Binding-site contacts:
Ligand atom C8 contacts residue ARG56 of chain 1.KA at 3.7 Å.
Ligand atom C3 contacts residue THR50 of chain 1.KA at 4.3 Å.
Ligand atom O6 contacts residue THR50 of chain 1.KA at 2.8 Å (h-bond).
Ligand atom C7 contacts residue TYR59 of chain 1.KA at 4.2 Å (hydrophobic).
Ligand atom O5 contacts residue ASN48 of chain 1.KA at 2.4 Å (h-bond).
Ligand atom C2 contacts residue ASN48 of chain 1.KA at 2.5 Å.
Ligand atom C7 contacts residue SER54 of chain 1.KA at 4.3 Å.
Ligand atom C8 contacts residue THR57 of chain 1.KA at 3.9 Å.
Ligand atom C1 contacts residue THR50 of chain 1.KA at 3.7 Å.
Ligand atom C8 contacts residue TYR59 of chain 1.KA at 3.2 Å (hydrophobic).
Ligand atom C8 contacts residue TYR139 of chain 1.KA at 3.7 Å (hydrophobic).
Ligand atom O4 contacts residue THR50 of chain 1.KA at 4.4 Å.
Ligand atom C7 contacts residue THR57 of chain 1.KA at 3.9 Å.
Ligand atom O7 contacts residue ASN48 of chain 1.KA at 3.3 Å (h-bond).
Ligand atom N2 contacts residue TYR59 of chain 1.KA at 4.2 Å.
Ligand atom C5 contacts residue ASN48 of chain 1.KA at 3.6 Å.
Ligand atom C3 contacts residue THR57 of chain 1.KA at 4.3 Å.
Ligand atom C8 contacts residue THR50 of chain 1.KA at 4.5 Å.
Ligand atom O6 contacts residue ALA51 of chain 1.KA at 4.2 Å.
Ligand atom C7 contacts residue TYR139 of chain 1.KA at 3.7 Å (hydrophobic).
Ligand atom C8 contacts residue PRO113 of chain 1.KA at 4.3 Å (hydrophobic).
Ligand atom C4 contacts residue ASN48 of chain 1.KA at 4.3 Å.
Ligand atom O5 contacts residue THR50 of chain 1.KA at 4.0 Å.
Ligand atom C8 contacts residue SER54 of chain 1.KA at 3.1 Å.
Ligand atom C7 contacts residue ASN48 of chain 1.KA at 3.2 Å.
Ligand atom C4 contacts residue THR50 of chain 1.KA at 4.4 Å.
Ligand atom C3 contacts residue ASN48 of chain 1.KA at 3.8 Å.
Ligand atom O7 contacts residue TYR139 of chain 1.KA at 3.2 Å (h-bond).
Ligand atom O6 contacts residue SER52 of chain 1.KA at 4.4 Å.
Ligand atom C8 contacts residue SER55 of chain 1.KA at 4.2 Å.
Ligand atom C5 contacts residue THR50 of chain 1.KA at 3.6 Å.
Ligand atom C1 contacts residue ASN48 of chain 1.KA at 1.4 Å.
Ligand atom O7 contacts residue THR57 of chain 1.KA at 3.1 Å.
Ligand atom N2 contacts residue THR57 of chain 1.KA at 4.4 Å.
Ligand atom C8 contacts residue ASN48 of chain 1.KA at 4.4 Å.
Ligand atom N2 contacts residue ASN48 of chain 1.KA at 2.9 Å (h-bond).
Ligand atom C6 contacts residue THR50 of chain 1.KA at 3.7 Å.

This protein binds this small molecule.
Small molecule (SMILES): CC(=O)N[C@H]1[C@H](O[C@H]2[C@H](O)[C@@H](NC(C)=O)CO[C@@H]2CO)O[C@H](CO)[C@@H](O)[C@@H]1O

Sequence of chain 1.KA:
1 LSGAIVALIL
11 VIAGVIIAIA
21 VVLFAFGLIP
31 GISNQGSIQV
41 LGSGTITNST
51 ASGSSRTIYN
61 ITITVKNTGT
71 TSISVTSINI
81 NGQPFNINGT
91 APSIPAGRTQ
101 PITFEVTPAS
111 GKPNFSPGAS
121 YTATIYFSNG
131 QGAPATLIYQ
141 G